Sequence of chain 1.A:
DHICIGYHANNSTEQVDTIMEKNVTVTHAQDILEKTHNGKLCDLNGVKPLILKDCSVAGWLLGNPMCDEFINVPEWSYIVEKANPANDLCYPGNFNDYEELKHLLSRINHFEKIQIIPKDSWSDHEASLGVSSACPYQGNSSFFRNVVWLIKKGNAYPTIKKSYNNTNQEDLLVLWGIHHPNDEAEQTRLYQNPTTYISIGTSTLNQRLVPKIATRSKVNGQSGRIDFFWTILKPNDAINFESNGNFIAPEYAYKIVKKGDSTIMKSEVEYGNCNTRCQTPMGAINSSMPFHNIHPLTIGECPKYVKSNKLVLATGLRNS

Binding-site contacts:
Ligand atom C3 contacts residue ASN292 of chain 1.A at 3.8 Å.
Ligand atom O5 contacts residue ASN292 of chain 1.A at 2.2 Å (h-bond).
Ligand atom C1 contacts residue ASN292 of chain 1.A at 1.3 Å.
Ligand atom C7 contacts residue ASN292 of chain 1.A at 3.8 Å.
Ligand atom O7 contacts residue ASN292 of chain 1.A at 4.3 Å.
Ligand atom C5 contacts residue ASN292 of chain 1.A at 3.5 Å.
Ligand atom N2 contacts residue ASN292 of chain 1.A at 3.0 Å (h-bond).
Ligand atom C4 contacts residue ASN292 of chain 1.A at 4.2 Å.
Ligand atom C2 contacts residue ASN292 of chain 1.A at 2.6 Å.

A protein and the small-molecule ligand that binds it are described below.
Small molecule (SMILES): CC(=O)N[C@@H]1[C@@H](O)[C@H](O)[C@@H](CO)O[C@H]1O